Binding-site contacts:
Ligand atom O5 contacts residue ASN318 of chain 1.A at 2.4 Å (h-bond).
Ligand atom C5 contacts residue SER320 of chain 1.A at 4.0 Å.
Ligand atom C6 contacts residue SER297 of chain 1.A at 4.5 Å.
Ligand atom C1 contacts residue SER320 of chain 1.A at 4.0 Å.
Ligand atom C1 contacts residue ASN318 of chain 1.A at 1.5 Å.
Ligand atom C3 contacts residue ASN318 of chain 1.A at 3.9 Å.
Ligand atom C2 contacts residue ASN318 of chain 1.A at 2.5 Å.
Ligand atom O7 contacts residue ASN318 of chain 1.A at 4.0 Å.
Ligand atom C6 contacts residue ARG248 of chain 1.A at 4.5 Å.
Ligand atom C1 contacts residue SER296 of chain 1.A at 4.2 Å.
Ligand atom C6 contacts residue HIS321 of chain 1.A at 4.3 Å.
Ligand atom C4 contacts residue ASN318 of chain 1.A at 4.3 Å.
Ligand atom C5 contacts residue SER296 of chain 1.A at 4.3 Å.
Ligand atom C5 contacts residue ASN318 of chain 1.A at 3.7 Å.
Ligand atom O6 contacts residue SER296 of chain 1.A at 2.9 Å (h-bond).
Ligand atom O5 contacts residue SER320 of chain 1.A at 3.9 Å.
Ligand atom O6 contacts residue SER297 of chain 1.A at 3.2 Å (h-bond).
Ligand atom C7 contacts residue ASN318 of chain 1.A at 3.8 Å.
Ligand atom C8 contacts residue TRP367 of chain 1.A at 3.4 Å (hydrophobic).
Ligand atom O6 contacts residue ARG248 of chain 1.A at 4.4 Å.
Ligand atom C8 contacts residue GLU341 of chain 1.A at 3.8 Å.
Ligand atom O5 contacts residue SER296 of chain 1.A at 3.4 Å (h-bond).
Ligand atom C6 contacts residue SER296 of chain 1.A at 3.9 Å.
Ligand atom O6 contacts residue HIS321 of chain 1.A at 4.1 Å.
Ligand atom C5 contacts residue HIS321 of chain 1.A at 4.3 Å.
Ligand atom N2 contacts residue ASN318 of chain 1.A at 3.0 Å (h-bond).

A small-molecule ligand and the protein it binds are described below.
Small molecule (SMILES): CC(=O)N[C@@H]1[C@@H](O)[C@H](O)[C@@H](CO)O[C@H]1O

Sequence of chain 1.A:
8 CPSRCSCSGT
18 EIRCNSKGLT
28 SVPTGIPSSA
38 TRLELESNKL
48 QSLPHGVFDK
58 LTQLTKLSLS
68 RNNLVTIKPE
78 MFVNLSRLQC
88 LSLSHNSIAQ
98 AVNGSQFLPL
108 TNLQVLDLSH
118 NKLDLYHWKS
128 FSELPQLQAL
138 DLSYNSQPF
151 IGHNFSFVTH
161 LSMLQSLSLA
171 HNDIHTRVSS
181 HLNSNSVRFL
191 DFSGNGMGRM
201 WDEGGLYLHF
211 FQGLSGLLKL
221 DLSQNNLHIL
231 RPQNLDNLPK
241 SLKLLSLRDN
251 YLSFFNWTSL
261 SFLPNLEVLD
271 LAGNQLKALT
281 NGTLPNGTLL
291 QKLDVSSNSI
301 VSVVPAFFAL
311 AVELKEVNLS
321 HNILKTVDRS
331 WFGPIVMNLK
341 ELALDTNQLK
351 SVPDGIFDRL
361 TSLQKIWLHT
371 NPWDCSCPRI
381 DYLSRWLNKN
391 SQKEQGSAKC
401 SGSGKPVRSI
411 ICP